Sequence of chain 1.K:
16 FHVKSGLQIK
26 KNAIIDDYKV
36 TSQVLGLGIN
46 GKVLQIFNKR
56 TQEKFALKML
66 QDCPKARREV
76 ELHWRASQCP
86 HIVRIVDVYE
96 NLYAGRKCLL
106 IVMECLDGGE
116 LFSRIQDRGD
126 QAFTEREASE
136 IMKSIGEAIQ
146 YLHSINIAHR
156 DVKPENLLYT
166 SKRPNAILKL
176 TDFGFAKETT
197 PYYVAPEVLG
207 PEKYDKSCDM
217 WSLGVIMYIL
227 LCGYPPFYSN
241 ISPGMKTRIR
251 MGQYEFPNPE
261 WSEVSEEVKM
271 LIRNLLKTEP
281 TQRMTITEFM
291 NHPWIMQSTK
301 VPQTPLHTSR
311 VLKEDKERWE

This small molecule binds to this protein.
Small molecule (SMILES): O=C1NCCc2[nH]c(-c3ccnc(-c4cnc5ccccc5c4)c3)cc21

Binding-site contacts:
Ligand atom C8 contacts residue LEU42 of chain 1.K at 3.7 Å (hydrophobic).
Ligand atom C3 contacts residue MET108 of chain 1.K at 3.8 Å (hydrophobic).
Ligand atom C8 contacts residue ASP177 of chain 1.K at 3.5 Å.
Ligand atom C24 contacts residue GLY114 of chain 1.K at 3.7 Å.
Ligand atom N16 contacts residue ASP112 of chain 1.K at 3.4 Å.
Ligand atom C17 contacts residue LEU40 of chain 1.K at 3.7 Å (hydrophobic).
Ligand atom C14 contacts residue LEU111 of chain 1.K at 3.7 Å (hydrophobic).
Ligand atom C21 contacts residue LEU111 of chain 1.K at 3.5 Å (hydrophobic).
Ligand atom C4 contacts residue VAL48 of chain 1.K at 3.8 Å (hydrophobic).
Ligand atom C20 contacts residue LEU111 of chain 1.K at 3.3 Å (hydrophobic).
Ligand atom N15 contacts residue LEU111 of chain 1.K at 2.8 Å (h-bond).
Ligand atom C21 contacts residue LEU40 of chain 1.K at 3.8 Å (hydrophobic).
Ligand atom N1 contacts residue LEU163 of chain 1.K at 3.8 Å.
Ligand atom C6 contacts residue ASP177 of chain 1.K at 3.6 Å.
Ligand atom N15 contacts residue GLU109 of chain 1.K at 3.7 Å.
Ligand atom N16 contacts residue LEU40 of chain 1.K at 3.5 Å.
Ligand atom C3 contacts residue THR176 of chain 1.K at 3.7 Å.
Ligand atom C21 contacts residue ASP112 of chain 1.K at 3.5 Å.
Ligand atom C10 contacts residue GLU109 of chain 1.K at 3.1 Å.
Ligand atom N15 contacts residue CYS110 of chain 1.K at 3.8 Å.
Ligand atom C22 contacts residue ASP112 of chain 1.K at 3.8 Å.
Ligand atom O26 contacts residue LYS63 of chain 1.K at 3.0 Å (salt-bridge).
Ligand atom O26 contacts residue ASP177 of chain 1.K at 3.4 Å.
Ligand atom C10 contacts residue LEU111 of chain 1.K at 3.5 Å (hydrophobic).
Ligand atom C18 contacts residue LEU111 of chain 1.K at 3.1 Å (hydrophobic).
Ligand atom N16 contacts residue LEU111 of chain 1.K at 3.6 Å (h-bond).
Ligand atom N7 contacts residue GLY43 of chain 1.K at 3.5 Å.
Ligand atom C17 contacts residue ASP112 of chain 1.K at 3.9 Å.
Ligand atom C19 contacts residue LEU111 of chain 1.K at 3.1 Å (hydrophobic).
Ligand atom C12 contacts residue LEU163 of chain 1.K at 3.6 Å (hydrophobic).
Ligand atom C4 contacts residue THR176 of chain 1.K at 3.6 Å.
Ligand atom C17 contacts residue LEU111 of chain 1.K at 3.4 Å (hydrophobic).
Ligand atom C10 contacts residue ALA61 of chain 1.K at 3.7 Å (hydrophobic).
Ligand atom N7 contacts residue ASP177 of chain 1.K at 3.0 Å (salt-bridge).
Ligand atom C17 contacts residue CYS110 of chain 1.K at 3.6 Å (hydrophobic).
Ligand atom C8 contacts residue ASN161 of chain 1.K at 3.2 Å.
Ligand atom C13 contacts residue LEU163 of chain 1.K at 3.3 Å (hydrophobic).
Ligand atom C2 contacts residue LEU163 of chain 1.K at 3.9 Å (hydrophobic).
Ligand atom C25 contacts residue GLY114 of chain 1.K at 3.8 Å.
Ligand atom C14 contacts residue LEU163 of chain 1.K at 3.9 Å (hydrophobic).